Binding-site contacts:
Ligand atom O6 contacts residue ASN162 of chain 1.C at 4.3 Å.
Ligand atom C2 contacts residue ASN162 of chain 1.C at 2.6 Å.
Ligand atom C8 contacts residue ASN162 of chain 1.C at 4.0 Å.
Ligand atom N2 contacts residue ASN162 of chain 1.C at 3.1 Å (h-bond).
Ligand atom C1 contacts residue ASN162 of chain 1.C at 1.4 Å.
Ligand atom O7 contacts residue ASN162 of chain 1.C at 4.0 Å.
Ligand atom C3 contacts residue ASN162 of chain 1.C at 3.9 Å.
Ligand atom C4 contacts residue ASN162 of chain 1.C at 4.3 Å.
Ligand atom C5 contacts residue ASN162 of chain 1.C at 3.6 Å.
Ligand atom C7 contacts residue ASN162 of chain 1.C at 3.8 Å.
Ligand atom N2 contacts residue THR164 of chain 1.C at 3.5 Å (h-bond).
Ligand atom O7 contacts residue THR164 of chain 1.C at 3.0 Å (h-bond).
Ligand atom O5 contacts residue ASN162 of chain 1.C at 2.3 Å (h-bond).
Ligand atom C7 contacts residue THR164 of chain 1.C at 3.6 Å.

Sequence of chain 1.C:
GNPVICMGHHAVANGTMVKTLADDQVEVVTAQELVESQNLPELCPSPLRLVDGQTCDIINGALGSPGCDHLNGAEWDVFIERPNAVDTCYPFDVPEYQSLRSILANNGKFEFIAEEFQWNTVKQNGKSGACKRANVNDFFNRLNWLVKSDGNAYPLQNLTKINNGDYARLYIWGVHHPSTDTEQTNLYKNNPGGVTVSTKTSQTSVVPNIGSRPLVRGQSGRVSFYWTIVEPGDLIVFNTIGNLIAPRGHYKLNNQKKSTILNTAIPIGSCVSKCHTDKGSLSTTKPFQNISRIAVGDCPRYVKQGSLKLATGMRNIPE

The protein below binds the small molecule below.
Small molecule (SMILES): CC(=O)N[C@@H]1[C@@H](O)[C@H](O)[C@@H](CO)O[C@H]1O